Binding-site contacts:
Ligand atom O2A contacts residue LYS524 of chain 1.A at 3.2 Å (salt-bridge).
Ligand atom C4 contacts residue LEU526 of chain 1.A at 3.6 Å (hydrophobic).
Ligand atom N1 contacts residue ILE479 of chain 1.A at 3.6 Å.
Ligand atom N1 contacts residue ILE656 of chain 1.A at 3.4 Å.
Ligand atom O2B contacts residue GLY521 of chain 1.A at 3.5 Å (h-bond).
Ligand atom O1A contacts residue MG1 of chain 1.J at 3.2 Å.
Ligand atom O4' contacts residue ALA685 of chain 1.A at 3.6 Å.
Ligand atom O2' contacts residue THR688 of chain 1.A at 3.0 Å (h-bond).
Ligand atom O3G contacts residue ARG766 of chain 1.F at 2.1 Å (salt-bridge).
Ligand atom O2A contacts residue GLY523 of chain 1.A at 3.2 Å.
Ligand atom N6 contacts residue ILE656 of chain 1.A at 3.6 Å.
Ligand atom C8 contacts residue GLY521 of chain 1.A at 3.3 Å.
Ligand atom N1 contacts residue GLY480 of chain 1.A at 3.0 Å (h-bond).
Ligand atom O3B contacts residue GLY521 of chain 1.A at 2.7 Å (h-bond).
Ligand atom N6 contacts residue GLY480 of chain 1.A at 3.2 Å (h-bond).
Ligand atom O2G contacts residue MG1 of chain 1.J at 2.6 Å.
Ligand atom O2B contacts residue GLY523 of chain 1.A at 3.2 Å (h-bond).
Ligand atom O3A contacts residue GLY523 of chain 1.A at 3.4 Å (h-bond).
Ligand atom C1' contacts residue THR688 of chain 1.A at 3.5 Å.
Ligand atom C2 contacts residue ASN660 of chain 1.A at 3.6 Å.
Ligand atom PB contacts residue GLY521 of chain 1.A at 3.6 Å.
Ligand atom O2A contacts residue THR525 of chain 1.A at 2.8 Å (h-bond).
Ligand atom C6 contacts residue ILE656 of chain 1.A at 3.6 Å (hydrophobic).
Ligand atom O1B contacts residue MG1 of chain 1.J at 2.8 Å.
Ligand atom C2 contacts residue ASP478 of chain 1.A at 3.4 Å.
Ligand atom N3 contacts residue ASN660 of chain 1.A at 3.4 Å (h-bond).
Ligand atom O3A contacts residue GLY521 of chain 1.A at 3.6 Å.
Ligand atom N6 contacts residue ILE479 of chain 1.A at 3.6 Å.
Ligand atom O2A contacts residue LEU526 of chain 1.A at 3.0 Å (h-bond).
Ligand atom S1G contacts residue GLY521 of chain 1.A at 3.6 Å.
Ligand atom PG contacts residue ARG766 of chain 1.F at 3.3 Å.
Ligand atom O1A contacts residue THR525 of chain 1.A at 3.4 Å (h-bond).
Ligand atom O1B contacts residue THR525 of chain 1.A at 3.2 Å (h-bond).
Ligand atom C8 contacts residue GLY523 of chain 1.A at 3.6 Å.
Ligand atom N7 contacts residue GLY523 of chain 1.A at 3.3 Å (h-bond).
Ligand atom S1G contacts residue ARG766 of chain 1.F at 3.7 Å.
Ligand atom O2B contacts residue LYS524 of chain 1.A at 2.9 Å (salt-bridge).
Ligand atom O2B contacts residue CYS522 of chain 1.A at 3.3 Å (h-bond).
Ligand atom N7 contacts residue CYS522 of chain 1.A at 3.3 Å.
Ligand atom O2' contacts residue ASN660 of chain 1.A at 3.6 Å.

Sequence of chain 1.A:
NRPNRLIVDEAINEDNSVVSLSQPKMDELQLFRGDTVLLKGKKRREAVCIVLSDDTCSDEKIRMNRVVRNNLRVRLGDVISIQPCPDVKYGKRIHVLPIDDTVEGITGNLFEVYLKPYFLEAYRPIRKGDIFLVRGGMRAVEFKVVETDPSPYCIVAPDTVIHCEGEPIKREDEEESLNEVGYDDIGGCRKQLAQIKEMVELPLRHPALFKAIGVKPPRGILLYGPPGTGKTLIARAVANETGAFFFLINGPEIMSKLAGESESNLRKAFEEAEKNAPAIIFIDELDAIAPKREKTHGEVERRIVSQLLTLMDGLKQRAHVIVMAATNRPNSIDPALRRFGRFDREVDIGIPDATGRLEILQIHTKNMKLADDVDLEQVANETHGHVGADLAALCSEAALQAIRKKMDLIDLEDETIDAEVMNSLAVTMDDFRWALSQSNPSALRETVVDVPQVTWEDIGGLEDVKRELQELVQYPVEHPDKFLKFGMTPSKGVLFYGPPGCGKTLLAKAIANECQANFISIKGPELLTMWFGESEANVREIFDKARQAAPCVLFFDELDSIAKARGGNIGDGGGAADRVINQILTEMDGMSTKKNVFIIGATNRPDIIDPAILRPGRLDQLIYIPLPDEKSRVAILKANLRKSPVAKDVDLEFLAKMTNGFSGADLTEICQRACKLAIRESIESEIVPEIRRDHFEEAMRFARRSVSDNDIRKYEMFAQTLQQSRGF

A protein and the small-molecule ligand that binds it are described below.
Small molecule (SMILES): Nc1ncnc2c1ncn2[C@@H]1O[C@H](COP(=O)(O)OP(=O)(O)OP(O)(O)=S)[C@@H](O)[C@H]1O

Sequence of chain 1.F:
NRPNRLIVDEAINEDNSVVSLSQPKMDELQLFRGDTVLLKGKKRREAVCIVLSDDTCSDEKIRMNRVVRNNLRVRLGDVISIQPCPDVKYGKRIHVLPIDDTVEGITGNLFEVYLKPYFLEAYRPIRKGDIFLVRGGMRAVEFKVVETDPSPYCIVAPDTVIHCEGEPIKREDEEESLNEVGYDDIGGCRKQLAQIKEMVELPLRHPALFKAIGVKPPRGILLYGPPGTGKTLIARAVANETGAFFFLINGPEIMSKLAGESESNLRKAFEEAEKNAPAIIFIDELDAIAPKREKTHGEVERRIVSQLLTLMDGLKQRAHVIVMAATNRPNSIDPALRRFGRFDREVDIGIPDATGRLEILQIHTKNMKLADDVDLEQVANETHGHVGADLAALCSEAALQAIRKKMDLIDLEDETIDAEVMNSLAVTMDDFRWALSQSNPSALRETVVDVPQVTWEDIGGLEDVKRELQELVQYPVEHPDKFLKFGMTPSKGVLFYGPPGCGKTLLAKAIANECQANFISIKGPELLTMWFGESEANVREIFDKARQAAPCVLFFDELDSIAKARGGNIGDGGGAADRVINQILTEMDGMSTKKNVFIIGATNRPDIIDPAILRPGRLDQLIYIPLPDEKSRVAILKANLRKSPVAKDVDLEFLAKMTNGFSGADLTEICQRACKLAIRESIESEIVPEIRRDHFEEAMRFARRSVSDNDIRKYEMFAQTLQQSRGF